This protein binds this small molecule.
Small molecule (SMILES): Cc1ccccc1S(=O)(=O)NC(=O)Nc1ccc(S(N)(=O)=O)nc1

Sequence of chain 1.A:
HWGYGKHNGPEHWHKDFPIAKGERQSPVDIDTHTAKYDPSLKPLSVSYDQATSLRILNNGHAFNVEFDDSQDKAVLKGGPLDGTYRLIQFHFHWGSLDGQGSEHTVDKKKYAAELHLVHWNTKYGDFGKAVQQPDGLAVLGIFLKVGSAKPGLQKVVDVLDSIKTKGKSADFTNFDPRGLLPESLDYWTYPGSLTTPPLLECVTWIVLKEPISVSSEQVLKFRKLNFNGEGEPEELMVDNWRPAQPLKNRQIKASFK

Binding-site contacts:
Ligand atom O11 contacts residue PHE127 of chain 1.A at 3.6 Å.
Ligand atom O3 contacts residue THR195 of chain 1.A at 2.9 Å (h-bond).
Ligand atom C18 contacts residue PHE127 of chain 1.A at 3.9 Å (hydrophobic).
Ligand atom C6 contacts residue GOL1 of chain 1.D at 3.8 Å.
Ligand atom N4 contacts residue SER193 of chain 1.A at 3.9 Å.
Ligand atom C19 contacts residue GLY128 of chain 1.A at 3.9 Å.
Ligand atom C21 contacts residue PHE127 of chain 1.A at 3.6 Å (hydrophobic).
Ligand atom C20 contacts residue PRO198 of chain 1.A at 3.5 Å (hydrophobic).
Ligand atom C23 contacts residue LEU194 of chain 1.A at 3.6 Å (hydrophobic).
Ligand atom C8 contacts residue LEU194 of chain 1.A at 3.9 Å (hydrophobic).
Ligand atom N4 contacts residue TRP205 of chain 1.A at 3.4 Å.
Ligand atom O3 contacts residue HIS116 of chain 1.A at 3.4 Å (h-bond).
Ligand atom N4 contacts residue LEU194 of chain 1.A at 3.4 Å.
Ligand atom C19 contacts residue PHE127 of chain 1.A at 3.6 Å (hydrophobic).
Ligand atom S1 contacts residue ZN1 of chain 1.B at 3.1 Å.
Ligand atom C6 contacts residue LEU194 of chain 1.A at 4.0 Å (hydrophobic).
Ligand atom C6 contacts residue HIS91 of chain 1.A at 4.0 Å.
Ligand atom O3 contacts residue HIS93 of chain 1.A at 3.5 Å (h-bond).
Ligand atom N4 contacts residue THR195 of chain 1.A at 3.0 Å (h-bond).
Ligand atom O2 contacts residue VAL118 of chain 1.A at 3.7 Å.
Ligand atom N24 contacts residue THR195 of chain 1.A at 3.7 Å.
Ligand atom O2 contacts residue HIS116 of chain 1.A at 3.6 Å (h-bond).
Ligand atom C8 contacts residue GOL1 of chain 1.D at 3.8 Å.
Ligand atom O3 contacts residue HIS91 of chain 1.A at 3.3 Å (h-bond).
Ligand atom C5 contacts residue LEU194 of chain 1.A at 3.9 Å (hydrophobic).
Ligand atom C22 contacts residue PHE127 of chain 1.A at 3.8 Å (hydrophobic).
Ligand atom C16 contacts residue PHE127 of chain 1.A at 4.0 Å (hydrophobic).
Ligand atom N24 contacts residue THR196 of chain 1.A at 3.4 Å (h-bond).
Ligand atom O3 contacts residue ZN1 of chain 1.B at 2.0 Å.
Ligand atom C17 contacts residue PHE127 of chain 1.A at 4.0 Å (hydrophobic).
Ligand atom O2 contacts residue ZN1 of chain 1.B at 3.0 Å.
Ligand atom C23 contacts residue THR196 of chain 1.A at 3.0 Å.
Ligand atom N24 contacts residue LEU194 of chain 1.A at 3.6 Å.
Ligand atom C7 contacts residue GOL1 of chain 1.D at 3.6 Å.
Ligand atom N9 contacts residue LEU194 of chain 1.A at 3.9 Å.
Ligand atom S1 contacts residue THR195 of chain 1.A at 3.9 Å.
Ligand atom O2 contacts residue VAL139 of chain 1.A at 3.9 Å.
Ligand atom C8 contacts residue THR196 of chain 1.A at 3.9 Å.
Ligand atom S1 contacts residue HIS91 of chain 1.A at 3.9 Å.
Ligand atom O2 contacts residue HIS91 of chain 1.A at 3.3 Å.